A small-molecule ligand and the protein it binds are described below.
Small molecule (SMILES): CC(=O)N[C@H]1[C@H](O[C@H]2[C@H](O)[C@@H](NC(C)=O)CO[C@@H]2CO)O[C@H](CO)[C@@H](O)[C@@H]1O

Sequence of chain 45.E:
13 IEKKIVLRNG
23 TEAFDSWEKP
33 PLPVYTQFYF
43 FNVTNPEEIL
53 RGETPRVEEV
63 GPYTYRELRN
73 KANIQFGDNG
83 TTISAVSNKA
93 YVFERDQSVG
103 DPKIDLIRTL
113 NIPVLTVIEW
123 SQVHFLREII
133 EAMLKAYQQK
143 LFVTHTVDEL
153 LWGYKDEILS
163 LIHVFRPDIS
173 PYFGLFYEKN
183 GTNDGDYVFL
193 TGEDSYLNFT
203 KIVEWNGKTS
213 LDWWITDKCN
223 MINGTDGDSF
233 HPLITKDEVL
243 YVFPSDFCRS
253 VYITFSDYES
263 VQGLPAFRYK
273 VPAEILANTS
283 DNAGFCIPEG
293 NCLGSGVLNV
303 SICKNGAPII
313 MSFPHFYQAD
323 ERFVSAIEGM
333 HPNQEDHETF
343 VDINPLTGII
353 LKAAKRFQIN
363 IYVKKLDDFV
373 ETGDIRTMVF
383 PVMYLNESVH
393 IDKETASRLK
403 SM

Binding-site contacts:
Ligand atom C2 contacts residue TYR93 of chain 45.E at 3.8 Å (hydrophobic).
Ligand atom C7 contacts residue TRP154 of chain 45.E at 4.5 Å (hydrophobic).
Ligand atom O5 contacts residue ASN182 of chain 45.E at 2.4 Å (h-bond).
Ligand atom C2 contacts residue VAL94 of chain 45.E at 4.3 Å (hydrophobic).
Ligand atom C2 contacts residue ASN182 of chain 45.E at 2.5 Å.
Ligand atom C4 contacts residue ASN182 of chain 45.E at 4.3 Å.
Ligand atom C1 contacts residue ASN182 of chain 45.E at 1.4 Å.
Ligand atom C3 contacts residue TYR93 of chain 45.E at 3.8 Å (hydrophobic).
Ligand atom O7 contacts residue ASN182 of chain 45.E at 2.9 Å (h-bond).
Ligand atom C3 contacts residue ASN182 of chain 45.E at 3.8 Å.
Ligand atom C1 contacts residue TYR93 of chain 45.E at 3.8 Å (hydrophobic).
Ligand atom C8 contacts residue ASP150 of chain 45.E at 4.3 Å.
Ligand atom N2 contacts residue ASN182 of chain 45.E at 2.9 Å (h-bond).
Ligand atom O3 contacts residue VAL94 of chain 45.E at 4.5 Å.
Ligand atom C5 contacts residue ASN182 of chain 45.E at 3.6 Å.
Ligand atom C3 contacts residue VAL94 of chain 45.E at 4.4 Å (hydrophobic).
Ligand atom C8 contacts residue TRP154 of chain 45.E at 3.6 Å (hydrophobic).
Ligand atom C7 contacts residue TYR93 of chain 45.E at 4.3 Å (hydrophobic).
Ligand atom O4 contacts residue VAL94 of chain 45.E at 3.7 Å.
Ligand atom O7 contacts residue TRP154 of chain 45.E at 4.5 Å.
Ligand atom C7 contacts residue ASN182 of chain 45.E at 3.1 Å.
Ligand atom O7 contacts residue LEU70 of chain 45.E at 3.7 Å.
Ligand atom C8 contacts residue ASN182 of chain 45.E at 4.3 Å.
Ligand atom O7 contacts residue VAL94 of chain 45.E at 3.5 Å.
Ligand atom N2 contacts residue TYR93 of chain 45.E at 3.3 Å (h-bond).
Ligand atom C8 contacts residue TYR93 of chain 45.E at 4.4 Å (hydrophobic).